Binding-site contacts:
Ligand atom O5B contacts residue LYS156 of chain 48.F at 3.3 Å.
Ligand atom C6 contacts residue HIS94 of chain 48.F at 3.9 Å.
Ligand atom C6 contacts residue SER93 of chain 48.F at 4.0 Å.
Ligand atom O4 contacts residue LYS156 of chain 48.F at 3.5 Å.
Ligand atom O5 contacts residue HIS155 of chain 48.F at 3.6 Å.
Ligand atom O6B contacts residue LEU62 of chain 48.F at 4.0 Å.
Ligand atom C5 contacts residue LEU62 of chain 48.F at 3.8 Å (hydrophobic).
Ligand atom C3 contacts residue ARG157 of chain 48.F at 3.7 Å.
Ligand atom C5 contacts residue HIS155 of chain 48.F at 4.0 Å.
Ligand atom O6A contacts residue HIS155 of chain 48.F at 3.8 Å.
Ligand atom OAF contacts residue ALA158 of chain 48.F at 3.3 Å.
Ligand atom C2 contacts residue ALA158 of chain 48.F at 3.7 Å (hydrophobic).
Ligand atom OAH contacts residue ARG157 of chain 48.F at 3.1 Å (salt-bridge).
Ligand atom O6A contacts residue SER93 of chain 48.F at 3.2 Å.
Ligand atom O6B contacts residue HIS94 of chain 48.F at 4.0 Å.
Ligand atom O5 contacts residue LYS156 of chain 48.F at 3.4 Å.
Ligand atom O3 contacts residue ARG157 of chain 48.F at 3.3 Å (salt-bridge).
Ligand atom OBI contacts residue LYS156 of chain 48.F at 4.0 Å.
Ligand atom O3 contacts residue ALA158 of chain 48.F at 3.0 Å (h-bond).
Ligand atom C4 contacts residue LYS156 of chain 48.F at 4.0 Å.
Ligand atom SAG contacts residue THR4 of chain 48.F at 3.9 Å.
Ligand atom O6B contacts residue ARG157 of chain 48.F at 3.3 Å (salt-bridge).
Ligand atom O4 contacts residue SER93 of chain 48.F at 3.0 Å (h-bond).
Ligand atom O6B contacts residue LYS156 of chain 48.F at 3.3 Å.
Ligand atom C3 contacts residue ALA158 of chain 48.F at 4.0 Å (hydrophobic).
Ligand atom O5 contacts residue ARG157 of chain 48.F at 3.8 Å.
Ligand atom OAH contacts residue LEU2 of chain 48.F at 2.8 Å (h-bond).
Ligand atom O6B contacts residue HIS155 of chain 48.F at 3.3 Å (h-bond).
Ligand atom O3 contacts residue LYS156 of chain 48.F at 3.0 Å.
Ligand atom OAH contacts residue ASP3 of chain 48.F at 4.0 Å.
Ligand atom OAF contacts residue THR4 of chain 48.F at 2.9 Å (h-bond).
Ligand atom O6A contacts residue HIS94 of chain 48.F at 3.2 Å (h-bond).
Ligand atom O6A contacts residue LEU62 of chain 48.F at 3.4 Å.
Ligand atom OAH contacts residue THR4 of chain 48.F at 3.7 Å.
Ligand atom C3 contacts residue LYS156 of chain 48.F at 4.0 Å.
Ligand atom O4 contacts residue HIS155 of chain 48.F at 3.5 Å (h-bond).
Ligand atom SAG contacts residue ARG157 of chain 48.F at 3.6 Å (salt-bridge).
Ligand atom OAF contacts residue ARG157 of chain 48.F at 2.8 Å (salt-bridge).
Ligand atom C6 contacts residue HIS155 of chain 48.F at 3.4 Å.
Ligand atom C6 contacts residue LEU62 of chain 48.F at 3.5 Å (hydrophobic).

Sequence of chain 48.F:
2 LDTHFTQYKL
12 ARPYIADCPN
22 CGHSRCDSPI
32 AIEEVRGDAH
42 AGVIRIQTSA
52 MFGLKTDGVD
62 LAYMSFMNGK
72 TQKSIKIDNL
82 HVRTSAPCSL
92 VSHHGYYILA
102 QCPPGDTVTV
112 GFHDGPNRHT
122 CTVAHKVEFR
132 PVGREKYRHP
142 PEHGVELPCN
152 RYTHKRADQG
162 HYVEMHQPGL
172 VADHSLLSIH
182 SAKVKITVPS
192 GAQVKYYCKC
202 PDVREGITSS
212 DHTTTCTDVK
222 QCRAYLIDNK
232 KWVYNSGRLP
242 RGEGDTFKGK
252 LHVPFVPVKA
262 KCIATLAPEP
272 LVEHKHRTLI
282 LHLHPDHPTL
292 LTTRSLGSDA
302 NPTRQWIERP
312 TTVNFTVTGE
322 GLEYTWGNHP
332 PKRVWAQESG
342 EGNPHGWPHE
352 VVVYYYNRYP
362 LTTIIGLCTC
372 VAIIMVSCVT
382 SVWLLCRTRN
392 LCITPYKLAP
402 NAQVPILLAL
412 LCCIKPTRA

This small molecule binds to this protein.
Small molecule (SMILES): O=C(O)[C@@H]1O[C@H](O[C@H]2[C@@H](OS(=O)(=O)O)O[C@@H](O)[C@H](NS(=O)(=O)O)[C@H]2O)[C@@H](OS(=O)(=O)O)[C@H](O)[C@@H]1O